Binding-site contacts:
Ligand atom P contacts residue NA1 of chain 1.G at 3.5 Å.
Ligand atom OP1 contacts residue ILE101 of chain 1.A at 3.8 Å.
Ligand atom OP2 contacts residue LYS107 of chain 1.A at 3.7 Å.
Ligand atom OP2 contacts residue NA1 of chain 1.G at 3.8 Å.
Ligand atom OP1 contacts residue LYS107 of chain 1.A at 3.5 Å.
Ligand atom OP1 contacts residue THR108 of chain 1.A at 2.7 Å (h-bond).
Ligand atom OP1 contacts residue LYS107 of chain 1.A at 3.7 Å.
Ligand atom C7 contacts residue D3T1 of chain 1.J at 3.7 Å.
Ligand atom C4' contacts residue ASP250 of chain 1.A at 3.2 Å.
Ligand atom OP1 contacts residue ARG248 of chain 1.A at 2.6 Å (salt-bridge).
Ligand atom C2' contacts residue TYR265 of chain 1.A at 3.3 Å (hydrophobic).
Ligand atom C1' contacts residue TYR265 of chain 1.A at 3.4 Å (hydrophobic).
Ligand atom C5' contacts residue GLY105 of chain 1.A at 3.5 Å.
Ligand atom O5' contacts residue GLY105 of chain 1.A at 3.4 Å (h-bond).
Ligand atom OP2 contacts residue THR106 of chain 1.A at 3.5 Å (h-bond).
Ligand atom O2 contacts residue TYR265 of chain 1.A at 3.0 Å (h-bond).
Ligand atom C4' contacts residue TRP102 of chain 1.A at 3.6 Å (hydrophobic).
Ligand atom O3' contacts residue ALA104 of chain 1.A at 3.6 Å.
Ligand atom O5' contacts residue LYS107 of chain 1.A at 3.7 Å.
Ligand atom OP1 contacts residue GLY103 of chain 1.A at 2.8 Å (h-bond).
Ligand atom O3' contacts residue TRP102 of chain 1.A at 3.4 Å.
Ligand atom C5' contacts residue GLY103 of chain 1.A at 3.5 Å.
Ligand atom C5' contacts residue ASP250 of chain 1.A at 3.5 Å.
Ligand atom OP2 contacts residue GLY105 of chain 1.A at 3.6 Å.
Ligand atom C4' contacts residue GLY103 of chain 1.A at 3.6 Å.
Ligand atom O3' contacts residue GLY103 of chain 1.A at 3.4 Å.
Ligand atom C2' contacts residue D3T1 of chain 1.J at 3.5 Å.
Ligand atom OP1 contacts residue ALA104 of chain 1.A at 3.5 Å (h-bond).
Ligand atom OP1 contacts residue NA1 of chain 1.G at 2.4 Å (h-bond).
Ligand atom OP2 contacts residue LYS107 of chain 1.A at 3.1 Å (salt-bridge).
Ligand atom C3' contacts residue D3T1 of chain 1.J at 3.6 Å.
Ligand atom C4 contacts residue D3T1 of chain 1.J at 3.0 Å.
Ligand atom N3 contacts residue D3T1 of chain 1.J at 3.5 Å (h-bond).
Ligand atom OP1 contacts residue TRP102 of chain 1.A at 3.5 Å (h-bond).
Ligand atom C3' contacts residue ASP250 of chain 1.A at 3.5 Å.
Ligand atom O3' contacts residue LYS107 of chain 1.A at 3.7 Å.
Ligand atom O4 contacts residue D3T1 of chain 1.J at 3.2 Å (h-bond).
Ligand atom P contacts residue GLY105 of chain 1.A at 3.5 Å.
Ligand atom C5 contacts residue D3T1 of chain 1.J at 3.3 Å.
Ligand atom OP1 contacts residue GLY105 of chain 1.A at 2.7 Å (h-bond).

Sequence of chain 1.A:
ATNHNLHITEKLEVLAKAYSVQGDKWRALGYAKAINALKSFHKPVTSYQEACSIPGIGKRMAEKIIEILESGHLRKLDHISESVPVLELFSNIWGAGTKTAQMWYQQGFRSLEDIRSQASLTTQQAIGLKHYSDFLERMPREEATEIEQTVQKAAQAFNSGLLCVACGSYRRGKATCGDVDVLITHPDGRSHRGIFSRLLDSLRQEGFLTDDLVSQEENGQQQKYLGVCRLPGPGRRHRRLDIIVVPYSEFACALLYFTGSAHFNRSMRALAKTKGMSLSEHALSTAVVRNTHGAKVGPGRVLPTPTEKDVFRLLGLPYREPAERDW

The protein below binds the small molecule below.
Small molecule (SMILES): Cc1cn([C@H]2CC[C@@H](CO[P](=O)(O)O[C@H]3C[C@H](n4cnc5c(N)ncnc54)O[C@@H]3CO[P](=O)(O)O[C@H]3C[C@H](n4cc(C)c(=O)[nH]c4=O)O[C@@H]3CO[P](=O)(O)O[C@H]3C[C@H](n4cnc5c(=O)nc(N)[nH]c54)O[C@@H]3CO[P](=O)(O)O[C@H]3C[C@H](n4cnc5c(N)ncnc54)O[C@@H]3CO[P](=O)(O)O[C@H]3C[C@H](n4ccc(N)nc4=O)O[C@@H]3CO)O2)c(=O)[nH]c1=O